Sequence of chain 1.E:
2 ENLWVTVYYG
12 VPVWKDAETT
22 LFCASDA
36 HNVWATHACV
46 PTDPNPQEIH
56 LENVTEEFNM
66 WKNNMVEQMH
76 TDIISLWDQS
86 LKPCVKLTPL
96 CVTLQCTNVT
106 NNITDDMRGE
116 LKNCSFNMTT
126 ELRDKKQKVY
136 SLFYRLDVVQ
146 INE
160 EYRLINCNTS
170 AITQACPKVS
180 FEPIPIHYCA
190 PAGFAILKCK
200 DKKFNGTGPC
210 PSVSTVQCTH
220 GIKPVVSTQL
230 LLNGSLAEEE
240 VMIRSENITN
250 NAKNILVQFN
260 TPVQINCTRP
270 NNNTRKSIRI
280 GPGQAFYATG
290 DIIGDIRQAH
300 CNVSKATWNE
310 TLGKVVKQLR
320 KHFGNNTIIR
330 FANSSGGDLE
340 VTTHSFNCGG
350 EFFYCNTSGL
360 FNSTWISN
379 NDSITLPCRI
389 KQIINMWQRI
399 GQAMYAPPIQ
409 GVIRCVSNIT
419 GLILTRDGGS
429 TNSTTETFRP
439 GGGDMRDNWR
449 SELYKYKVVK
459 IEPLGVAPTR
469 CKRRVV

Binding-site contacts:
Ligand atom C2 contacts residue ASN204 of chain 1.E at 2.6 Å.
Ligand atom C7 contacts residue ASN204 of chain 1.E at 4.1 Å.
Ligand atom O7 contacts residue TYR32 of chain 1.I at 4.3 Å.
Ligand atom C4 contacts residue ASN204 of chain 1.E at 4.2 Å.
Ligand atom C1 contacts residue ASN204 of chain 1.E at 1.4 Å.
Ligand atom C8 contacts residue LYS202 of chain 1.E at 3.8 Å.
Ligand atom C5 contacts residue ASN204 of chain 1.E at 3.6 Å.
Ligand atom C3 contacts residue ASN204 of chain 1.E at 3.9 Å.
Ligand atom N2 contacts residue ASN204 of chain 1.E at 3.1 Å (h-bond).
Ligand atom O5 contacts residue ASN204 of chain 1.E at 2.3 Å (h-bond).

This protein binds this small molecule.
Small molecule (SMILES): CC(=O)N[C@@H]1[C@@H](O)[C@H](O)[C@@H](CO)O[C@H]1O

Sequence of chain 1.I:
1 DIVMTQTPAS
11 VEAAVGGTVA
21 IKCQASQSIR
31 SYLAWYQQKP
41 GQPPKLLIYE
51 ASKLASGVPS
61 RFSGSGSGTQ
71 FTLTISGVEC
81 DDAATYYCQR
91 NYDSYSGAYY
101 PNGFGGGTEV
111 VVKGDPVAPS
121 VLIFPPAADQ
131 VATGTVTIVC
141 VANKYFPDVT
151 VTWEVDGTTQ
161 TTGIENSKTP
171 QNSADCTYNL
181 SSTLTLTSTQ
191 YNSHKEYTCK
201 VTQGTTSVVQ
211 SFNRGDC